Sequence of chain 1.B:
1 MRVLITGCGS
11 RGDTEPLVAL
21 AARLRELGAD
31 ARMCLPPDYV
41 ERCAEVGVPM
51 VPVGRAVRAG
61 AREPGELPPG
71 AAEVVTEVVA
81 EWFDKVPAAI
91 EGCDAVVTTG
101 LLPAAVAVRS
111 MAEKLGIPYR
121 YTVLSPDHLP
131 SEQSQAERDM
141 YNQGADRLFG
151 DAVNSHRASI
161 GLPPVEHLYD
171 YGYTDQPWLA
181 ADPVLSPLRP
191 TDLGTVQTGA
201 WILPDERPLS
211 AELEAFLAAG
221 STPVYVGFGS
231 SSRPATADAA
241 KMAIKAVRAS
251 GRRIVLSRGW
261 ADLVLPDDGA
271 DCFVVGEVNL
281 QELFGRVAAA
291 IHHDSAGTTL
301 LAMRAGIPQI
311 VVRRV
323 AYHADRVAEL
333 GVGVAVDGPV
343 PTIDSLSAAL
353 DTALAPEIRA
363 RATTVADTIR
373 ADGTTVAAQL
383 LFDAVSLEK

The small molecule below binds the protein below.
Small molecule (SMILES): CN[C@H](CC(C)C)C(=O)N[C@H]1C(=O)N[C@@H](CC(N)=O)C(=O)N[C@H]2C(=O)N[C@H]3C(=O)N[C@H](C(=O)N[C@H](C(=O)O)c4cc(O)cc(O)c4-c4cc3ccc4O)[C@H](O)c3ccc(c(Cl)c3)Oc3cc2cc(c3O)Oc2ccc(cc2Cl)[C@H]1O

Binding-site contacts:
Ligand atom C5 contacts residue GLY70 of chain 1.B at 3.5 Å.
Ligand atom O4 contacts residue BGC1 of chain 1.G at 1.4 Å.
Ligand atom CL contacts residue TYR169 of chain 1.B at 3.2 Å.
Ligand atom OH contacts residue BGC1 of chain 1.G at 3.5 Å.
Ligand atom ODE contacts residue ASP13 of chain 1.B at 2.7 Å (salt-bridge).
Ligand atom C5 contacts residue BGC1 of chain 1.G at 3.3 Å.
Ligand atom N contacts residue ASP13 of chain 1.B at 3.1 Å (salt-bridge).
Ligand atom C3 contacts residue BGC1 of chain 1.G at 3.4 Å.
Ligand atom ODE contacts residue SER10 of chain 1.B at 2.7 Å (h-bond).
Ligand atom O contacts residue LEU101 of chain 1.B at 3.2 Å.
Ligand atom OD1 contacts residue GLY70 of chain 1.B at 3.5 Å (h-bond).
Ligand atom O4 contacts residue PRO69 of chain 1.B at 3.4 Å.
Ligand atom OCZ contacts residue BGC1 of chain 1.G at 3.2 Å (h-bond).
Ligand atom OC contacts residue TYR141 of chain 1.B at 3.4 Å (h-bond).
Ligand atom O contacts residue SER10 of chain 1.B at 2.7 Å (h-bond).
Ligand atom O4 contacts residue GLY70 of chain 1.B at 3.1 Å (h-bond).
Ligand atom O contacts residue LEU102 of chain 1.B at 2.7 Å (h-bond).
Ligand atom O4 contacts residue HIS128 of chain 1.B at 3.2 Å.
Ligand atom C6 contacts residue LEU101 of chain 1.B at 3.6 Å (hydrophobic).
Ligand atom OCZ contacts residue HIS128 of chain 1.B at 3.0 Å.
Ligand atom C4 contacts residue GLY70 of chain 1.B at 3.3 Å.
Ligand atom O contacts residue GLY9 of chain 1.B at 3.6 Å.
Ligand atom O contacts residue LEU101 of chain 1.B at 3.6 Å (h-bond).
Ligand atom O contacts residue PHE149 of chain 1.B at 3.4 Å.
Ligand atom CB contacts residue ASP13 of chain 1.B at 3.6 Å.
Ligand atom OD1 contacts residue GLY70 of chain 1.B at 3.4 Å.
Ligand atom CB contacts residue TYR141 of chain 1.B at 3.4 Å (hydrophobic).
Ligand atom CD2 contacts residue ASP13 of chain 1.B at 3.5 Å.
Ligand atom CB contacts residue PRO103 of chain 1.B at 3.6 Å (hydrophobic).
Ligand atom CL contacts residue BGC1 of chain 1.G at 3.4 Å.
Ligand atom CL contacts residue TYR173 of chain 1.B at 3.6 Å.
Ligand atom OXT contacts residue VAL57 of chain 1.B at 3.3 Å.
Ligand atom OC contacts residue GLY144 of chain 1.B at 3.5 Å.
Ligand atom ND2 contacts residue GLY70 of chain 1.B at 3.2 Å (h-bond).
Ligand atom O4 contacts residue PRO68 of chain 1.B at 3.6 Å.
Ligand atom ND2 contacts residue LEU148 of chain 1.B at 3.6 Å.
Ligand atom O contacts residue ALA145 of chain 1.B at 3.6 Å.
Ligand atom C4 contacts residue BGC1 of chain 1.G at 2.4 Å.
Ligand atom O contacts residue LEU102 of chain 1.B at 3.2 Å.
Ligand atom CL contacts residue LEU102 of chain 1.B at 3.6 Å.